Binding-site contacts:
Ligand atom N1 contacts residue CYS4958 of chain 1.A at 3.3 Å (h-bond).
Ligand atom N1 contacts residue LEU4985 of chain 1.A at 4.4 Å.
Ligand atom N1 contacts residue THR4979 of chain 1.A at 3.5 Å.
Ligand atom N7 contacts residue LEU4985 of chain 1.A at 4.3 Å.
Ligand atom N6 contacts residue THR4979 of chain 1.A at 4.0 Å.
Ligand atom O3A contacts residue ARG4215 of chain 1.A at 3.5 Å (salt-bridge).
Ligand atom O1B contacts residue ARG4215 of chain 1.A at 2.5 Å (salt-bridge).
Ligand atom O1A contacts residue ARG4215 of chain 1.A at 3.8 Å.
Ligand atom N1 contacts residue HIS4983 of chain 1.A at 4.3 Å.
Ligand atom C2 contacts residue CYS4958 of chain 1.A at 3.6 Å (hydrophobic).
Ligand atom C6 contacts residue CYS4958 of chain 1.A at 4.3 Å (hydrophobic).
Ligand atom N7 contacts residue THR4979 of chain 1.A at 3.8 Å.
Ligand atom C2 contacts residue PHE4959 of chain 1.A at 3.3 Å (hydrophobic).
Ligand atom PB contacts residue ARG4215 of chain 1.A at 3.6 Å.
Ligand atom C4 contacts residue THR4979 of chain 1.A at 4.0 Å.
Ligand atom O2A contacts residue LYS4214 of chain 1.A at 3.8 Å.
Ligand atom N6 contacts residue HIS4983 of chain 1.A at 2.5 Å (h-bond).
Ligand atom C6 contacts residue THR4979 of chain 1.A at 3.5 Å.
Ligand atom C5 contacts residue LEU4985 of chain 1.A at 4.2 Å (hydrophobic).
Ligand atom C2 contacts residue THR4979 of chain 1.A at 3.7 Å.
Ligand atom N6 contacts residue ILE4960 of chain 1.A at 3.3 Å.
Ligand atom PA contacts residue ARG4215 of chain 1.A at 4.2 Å.
Ligand atom C6 contacts residue ILE4960 of chain 1.A at 4.4 Å (hydrophobic).
Ligand atom C8 contacts residue THR4979 of chain 1.A at 4.3 Å.
Ligand atom O2' contacts residue MET4954 of chain 1.A at 3.2 Å (h-bond).
Ligand atom C3B contacts residue LYS4211 of chain 1.A at 4.0 Å.
Ligand atom N1 contacts residue PHE4959 of chain 1.A at 3.3 Å (h-bond).
Ligand atom C6 contacts residue LEU4985 of chain 1.A at 3.8 Å (hydrophobic).
Ligand atom N3 contacts residue THR4979 of chain 1.A at 3.9 Å.
Ligand atom N6 contacts residue CYS4958 of chain 1.A at 4.4 Å.
Ligand atom C3' contacts residue MET4954 of chain 1.A at 4.4 Å (hydrophobic).
Ligand atom N6 contacts residue LEU4985 of chain 1.A at 3.3 Å.
Ligand atom O3' contacts residue MET4954 of chain 1.A at 3.4 Å (h-bond).
Ligand atom N6 contacts residue ASN4984 of chain 1.A at 4.0 Å.
Ligand atom C2' contacts residue MET4954 of chain 1.A at 4.2 Å (hydrophobic).
Ligand atom O3A contacts residue LYS4211 of chain 1.A at 4.3 Å.
Ligand atom O2B contacts residue ARG4215 of chain 1.A at 4.4 Å.
Ligand atom C6 contacts residue HIS4983 of chain 1.A at 3.8 Å.
Ligand atom C5 contacts residue THR4979 of chain 1.A at 3.5 Å.
Ligand atom C6 contacts residue PHE4959 of chain 1.A at 4.2 Å (hydrophobic).

The protein below binds the small molecule below.
Small molecule (SMILES): Nc1ncnc2c1ncn2[C@@H]1O[C@H](CO[P](=O)(O)O[P](=O)(O)CP(=O)(O)O)[C@@H](O)[C@H]1O

Sequence of chain 1.A:
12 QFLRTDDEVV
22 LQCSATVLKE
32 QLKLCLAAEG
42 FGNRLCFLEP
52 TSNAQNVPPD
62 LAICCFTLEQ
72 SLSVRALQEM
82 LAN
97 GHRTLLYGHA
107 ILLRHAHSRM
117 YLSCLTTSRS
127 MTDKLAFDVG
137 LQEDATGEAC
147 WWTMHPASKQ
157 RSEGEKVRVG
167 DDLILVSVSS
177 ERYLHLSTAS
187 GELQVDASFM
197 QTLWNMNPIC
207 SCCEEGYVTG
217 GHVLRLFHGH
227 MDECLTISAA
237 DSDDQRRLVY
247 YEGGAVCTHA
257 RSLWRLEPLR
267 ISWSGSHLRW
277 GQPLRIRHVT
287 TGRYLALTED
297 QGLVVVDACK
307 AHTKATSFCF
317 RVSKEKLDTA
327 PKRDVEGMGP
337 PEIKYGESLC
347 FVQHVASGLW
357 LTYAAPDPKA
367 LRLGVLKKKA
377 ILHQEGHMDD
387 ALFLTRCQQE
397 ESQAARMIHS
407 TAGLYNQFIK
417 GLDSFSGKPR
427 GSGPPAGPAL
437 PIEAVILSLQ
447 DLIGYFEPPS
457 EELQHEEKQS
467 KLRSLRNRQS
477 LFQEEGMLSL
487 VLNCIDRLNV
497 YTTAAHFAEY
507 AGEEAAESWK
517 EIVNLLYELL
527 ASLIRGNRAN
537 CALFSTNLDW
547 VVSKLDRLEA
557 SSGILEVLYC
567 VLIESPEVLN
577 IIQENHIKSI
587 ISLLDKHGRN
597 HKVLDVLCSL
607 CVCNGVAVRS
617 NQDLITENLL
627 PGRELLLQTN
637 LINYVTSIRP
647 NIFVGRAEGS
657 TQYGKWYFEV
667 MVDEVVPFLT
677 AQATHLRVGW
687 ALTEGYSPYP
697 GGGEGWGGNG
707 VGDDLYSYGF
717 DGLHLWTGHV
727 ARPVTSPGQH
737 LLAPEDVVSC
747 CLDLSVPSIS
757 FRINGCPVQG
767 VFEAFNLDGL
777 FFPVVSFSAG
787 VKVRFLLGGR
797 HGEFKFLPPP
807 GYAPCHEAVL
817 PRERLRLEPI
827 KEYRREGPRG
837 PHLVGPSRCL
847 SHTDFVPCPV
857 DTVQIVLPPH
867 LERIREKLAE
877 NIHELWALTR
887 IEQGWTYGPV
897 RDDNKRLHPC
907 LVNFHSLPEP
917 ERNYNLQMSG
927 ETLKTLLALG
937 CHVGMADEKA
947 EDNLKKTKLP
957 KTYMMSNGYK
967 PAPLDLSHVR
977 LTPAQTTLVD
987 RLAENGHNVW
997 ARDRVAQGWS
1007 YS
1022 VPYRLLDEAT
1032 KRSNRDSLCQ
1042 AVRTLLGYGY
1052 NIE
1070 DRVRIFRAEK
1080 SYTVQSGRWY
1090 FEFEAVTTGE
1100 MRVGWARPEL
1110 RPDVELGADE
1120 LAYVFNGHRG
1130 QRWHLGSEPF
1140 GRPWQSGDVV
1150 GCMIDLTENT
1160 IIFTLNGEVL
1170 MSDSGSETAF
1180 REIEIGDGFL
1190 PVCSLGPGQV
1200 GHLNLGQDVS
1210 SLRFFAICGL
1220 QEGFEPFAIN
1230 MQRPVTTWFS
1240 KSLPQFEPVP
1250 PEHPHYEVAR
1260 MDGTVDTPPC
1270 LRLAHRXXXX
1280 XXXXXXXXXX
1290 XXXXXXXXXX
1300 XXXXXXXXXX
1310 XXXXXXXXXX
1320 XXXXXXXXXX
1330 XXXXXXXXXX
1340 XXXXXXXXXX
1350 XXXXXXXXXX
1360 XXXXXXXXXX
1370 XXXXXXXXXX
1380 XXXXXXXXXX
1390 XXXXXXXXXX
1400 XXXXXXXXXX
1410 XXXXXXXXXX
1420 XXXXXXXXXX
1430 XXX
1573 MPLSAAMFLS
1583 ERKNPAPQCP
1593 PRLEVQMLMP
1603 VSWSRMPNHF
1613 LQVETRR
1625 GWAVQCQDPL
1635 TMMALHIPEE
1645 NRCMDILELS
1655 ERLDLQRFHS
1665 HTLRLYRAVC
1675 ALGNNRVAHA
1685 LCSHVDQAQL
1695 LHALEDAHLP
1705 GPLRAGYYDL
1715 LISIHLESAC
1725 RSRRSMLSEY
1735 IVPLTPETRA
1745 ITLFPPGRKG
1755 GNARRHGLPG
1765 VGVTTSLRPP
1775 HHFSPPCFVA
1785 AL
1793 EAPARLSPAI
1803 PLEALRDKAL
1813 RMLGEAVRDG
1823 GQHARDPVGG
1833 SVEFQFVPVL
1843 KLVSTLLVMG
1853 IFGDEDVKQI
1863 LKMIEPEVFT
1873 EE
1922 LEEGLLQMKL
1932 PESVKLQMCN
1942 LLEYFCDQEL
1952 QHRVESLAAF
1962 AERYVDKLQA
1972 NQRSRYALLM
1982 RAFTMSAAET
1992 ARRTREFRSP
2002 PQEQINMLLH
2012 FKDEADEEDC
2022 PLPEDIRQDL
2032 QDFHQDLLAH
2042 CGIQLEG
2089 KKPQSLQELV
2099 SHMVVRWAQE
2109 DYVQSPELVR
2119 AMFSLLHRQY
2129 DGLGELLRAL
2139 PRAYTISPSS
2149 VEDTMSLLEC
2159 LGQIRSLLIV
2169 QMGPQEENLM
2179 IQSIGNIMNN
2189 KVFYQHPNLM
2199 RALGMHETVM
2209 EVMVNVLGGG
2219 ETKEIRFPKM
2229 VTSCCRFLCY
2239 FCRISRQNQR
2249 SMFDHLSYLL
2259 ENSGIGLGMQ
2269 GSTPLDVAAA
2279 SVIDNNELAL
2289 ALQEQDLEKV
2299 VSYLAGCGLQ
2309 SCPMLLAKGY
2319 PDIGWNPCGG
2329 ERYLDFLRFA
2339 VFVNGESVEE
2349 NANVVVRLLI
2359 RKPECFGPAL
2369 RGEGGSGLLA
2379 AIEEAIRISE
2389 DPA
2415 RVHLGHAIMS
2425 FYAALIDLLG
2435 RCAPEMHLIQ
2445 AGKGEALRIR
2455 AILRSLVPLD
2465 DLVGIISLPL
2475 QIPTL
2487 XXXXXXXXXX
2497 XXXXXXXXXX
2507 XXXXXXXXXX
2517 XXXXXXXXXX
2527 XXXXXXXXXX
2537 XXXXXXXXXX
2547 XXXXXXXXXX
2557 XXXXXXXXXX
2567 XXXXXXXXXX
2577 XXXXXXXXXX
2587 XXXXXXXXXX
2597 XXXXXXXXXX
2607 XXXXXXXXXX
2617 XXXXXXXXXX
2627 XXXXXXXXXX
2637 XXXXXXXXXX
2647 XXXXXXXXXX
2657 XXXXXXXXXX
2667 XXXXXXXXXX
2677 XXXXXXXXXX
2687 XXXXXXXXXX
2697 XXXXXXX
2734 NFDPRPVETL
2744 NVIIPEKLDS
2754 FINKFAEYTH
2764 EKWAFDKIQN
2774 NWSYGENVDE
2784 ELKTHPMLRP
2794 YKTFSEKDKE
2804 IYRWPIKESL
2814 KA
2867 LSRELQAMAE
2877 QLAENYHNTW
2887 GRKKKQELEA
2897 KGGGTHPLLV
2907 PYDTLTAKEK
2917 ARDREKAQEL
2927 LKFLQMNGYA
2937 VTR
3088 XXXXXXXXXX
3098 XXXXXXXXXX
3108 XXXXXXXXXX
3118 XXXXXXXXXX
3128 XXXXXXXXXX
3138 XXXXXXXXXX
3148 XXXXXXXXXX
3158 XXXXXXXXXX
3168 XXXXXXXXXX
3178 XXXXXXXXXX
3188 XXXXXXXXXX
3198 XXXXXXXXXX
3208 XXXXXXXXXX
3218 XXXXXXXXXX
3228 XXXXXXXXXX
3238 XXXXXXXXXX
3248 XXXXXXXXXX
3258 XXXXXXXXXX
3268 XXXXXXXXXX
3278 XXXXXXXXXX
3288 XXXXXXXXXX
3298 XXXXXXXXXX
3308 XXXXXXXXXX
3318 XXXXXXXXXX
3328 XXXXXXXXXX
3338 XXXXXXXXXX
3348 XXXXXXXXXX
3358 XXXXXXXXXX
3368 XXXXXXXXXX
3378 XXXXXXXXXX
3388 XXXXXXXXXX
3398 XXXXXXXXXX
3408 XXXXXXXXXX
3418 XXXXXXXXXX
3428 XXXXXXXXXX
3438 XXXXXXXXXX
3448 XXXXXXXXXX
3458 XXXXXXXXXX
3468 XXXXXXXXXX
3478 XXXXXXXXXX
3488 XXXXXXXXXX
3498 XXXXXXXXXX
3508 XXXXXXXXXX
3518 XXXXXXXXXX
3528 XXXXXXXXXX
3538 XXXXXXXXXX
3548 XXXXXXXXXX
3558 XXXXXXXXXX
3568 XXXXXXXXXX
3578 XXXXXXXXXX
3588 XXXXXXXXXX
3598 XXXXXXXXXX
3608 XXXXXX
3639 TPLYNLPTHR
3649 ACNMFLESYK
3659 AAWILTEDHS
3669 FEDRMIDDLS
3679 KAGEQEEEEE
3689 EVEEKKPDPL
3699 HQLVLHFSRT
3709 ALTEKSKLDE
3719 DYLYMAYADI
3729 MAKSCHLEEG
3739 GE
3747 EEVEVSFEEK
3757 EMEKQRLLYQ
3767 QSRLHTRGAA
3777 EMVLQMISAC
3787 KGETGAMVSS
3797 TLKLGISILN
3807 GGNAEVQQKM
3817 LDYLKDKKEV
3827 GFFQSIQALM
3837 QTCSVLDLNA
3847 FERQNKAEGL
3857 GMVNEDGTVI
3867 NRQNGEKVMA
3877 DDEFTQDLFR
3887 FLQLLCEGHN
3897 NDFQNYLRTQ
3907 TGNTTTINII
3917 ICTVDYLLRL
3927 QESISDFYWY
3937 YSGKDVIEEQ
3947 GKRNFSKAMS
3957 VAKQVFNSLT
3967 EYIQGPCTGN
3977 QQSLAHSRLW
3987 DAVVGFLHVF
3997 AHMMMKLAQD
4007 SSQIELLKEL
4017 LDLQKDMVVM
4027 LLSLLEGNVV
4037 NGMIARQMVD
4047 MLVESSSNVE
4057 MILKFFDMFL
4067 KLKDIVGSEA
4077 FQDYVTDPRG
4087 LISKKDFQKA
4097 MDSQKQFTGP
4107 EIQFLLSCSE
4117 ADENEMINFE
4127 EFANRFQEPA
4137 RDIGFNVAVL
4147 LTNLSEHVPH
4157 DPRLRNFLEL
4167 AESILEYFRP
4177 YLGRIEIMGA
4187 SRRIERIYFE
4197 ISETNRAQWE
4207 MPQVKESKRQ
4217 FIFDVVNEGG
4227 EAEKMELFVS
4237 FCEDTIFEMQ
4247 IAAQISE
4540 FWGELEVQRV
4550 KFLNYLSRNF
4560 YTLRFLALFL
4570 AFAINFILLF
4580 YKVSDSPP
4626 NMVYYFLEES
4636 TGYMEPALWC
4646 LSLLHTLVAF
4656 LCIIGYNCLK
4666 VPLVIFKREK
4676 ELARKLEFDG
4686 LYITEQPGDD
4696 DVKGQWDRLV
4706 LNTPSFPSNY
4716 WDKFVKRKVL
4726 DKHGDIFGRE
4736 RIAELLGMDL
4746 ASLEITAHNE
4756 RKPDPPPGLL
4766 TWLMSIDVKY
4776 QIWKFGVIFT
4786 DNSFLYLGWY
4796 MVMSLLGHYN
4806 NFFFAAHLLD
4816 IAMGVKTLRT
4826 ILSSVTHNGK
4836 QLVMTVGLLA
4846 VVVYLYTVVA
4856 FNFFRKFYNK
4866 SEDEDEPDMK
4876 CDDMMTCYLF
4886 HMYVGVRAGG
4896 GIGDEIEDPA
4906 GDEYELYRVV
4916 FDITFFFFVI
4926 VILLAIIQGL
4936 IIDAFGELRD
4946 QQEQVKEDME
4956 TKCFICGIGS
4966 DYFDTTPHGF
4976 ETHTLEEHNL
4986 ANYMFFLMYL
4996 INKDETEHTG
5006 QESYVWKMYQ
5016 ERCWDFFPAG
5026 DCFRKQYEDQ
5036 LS